A protein and the small-molecule ligand that binds it are described below.
Small molecule (SMILES): COc1cccc(N(C)S(=O)(=O)c2ccc3[nH]c(=O)c(=O)[nH]c3c2)c1

Sequence of chain 5.A:
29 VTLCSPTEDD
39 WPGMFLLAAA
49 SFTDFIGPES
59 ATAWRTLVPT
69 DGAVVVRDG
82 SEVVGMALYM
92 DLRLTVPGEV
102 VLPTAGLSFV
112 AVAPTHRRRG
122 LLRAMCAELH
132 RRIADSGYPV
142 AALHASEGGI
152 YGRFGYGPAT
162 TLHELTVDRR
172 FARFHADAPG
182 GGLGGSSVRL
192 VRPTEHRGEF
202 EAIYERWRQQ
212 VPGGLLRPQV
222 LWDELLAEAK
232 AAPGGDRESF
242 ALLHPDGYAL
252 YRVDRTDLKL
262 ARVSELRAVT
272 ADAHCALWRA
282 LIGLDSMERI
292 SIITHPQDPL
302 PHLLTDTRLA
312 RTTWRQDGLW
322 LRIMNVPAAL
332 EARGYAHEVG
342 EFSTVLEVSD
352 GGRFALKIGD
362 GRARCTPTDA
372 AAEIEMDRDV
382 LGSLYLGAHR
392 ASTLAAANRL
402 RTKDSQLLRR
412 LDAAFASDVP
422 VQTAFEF

Binding-site contacts:
Ligand atom O contacts residue PHE110 of chain 5.A at 3.6 Å.
Ligand atom C13 contacts residue PHE428 of chain 5.A at 3.7 Å (hydrophobic).
Ligand atom O3 contacts residue COA1 of chain 5.B at 3.5 Å.
Ligand atom C7 contacts residue PHE50 of chain 5.A at 3.5 Å (hydrophobic).
Ligand atom N1 contacts residue COA1 of chain 5.B at 2.9 Å.
Ligand atom C8 contacts residue PHE50 of chain 5.A at 3.5 Å (hydrophobic).
Ligand atom O3 contacts residue SER147 of chain 5.A at 3.4 Å.
Ligand atom C11 contacts residue PHE50 of chain 5.A at 3.7 Å (hydrophobic).
Ligand atom C11 contacts residue ASP52 of chain 5.A at 3.3 Å.
Ligand atom O contacts residue ALA59 of chain 5.A at 3.3 Å (h-bond).
Ligand atom C10 contacts residue ASP52 of chain 5.A at 3.4 Å.
Ligand atom O1 contacts residue PHE53 of chain 5.A at 3.5 Å.
Ligand atom N2 contacts residue PHE50 of chain 5.A at 3.5 Å.
Ligand atom C contacts residue ALA59 of chain 5.A at 3.2 Å (hydrophobic).
Ligand atom C14 contacts residue TRP62 of chain 5.A at 3.6 Å (hydrophobic).
Ligand atom O1 contacts residue ILE54 of chain 5.A at 3.0 Å (h-bond).
Ligand atom N2 contacts residue ASP52 of chain 5.A at 2.7 Å (salt-bridge).
Ligand atom C9 contacts residue ASP52 of chain 5.A at 3.7 Å.
Ligand atom C14 contacts residue SER109 of chain 5.A at 3.5 Å.
Ligand atom C6 contacts residue PHE50 of chain 5.A at 3.5 Å (hydrophobic).
Ligand atom N1 contacts residue PHE50 of chain 5.A at 3.3 Å.
Ligand atom C13 contacts residue TRP62 of chain 5.A at 3.5 Å (hydrophobic).
Ligand atom O4 contacts residue PHE53 of chain 5.A at 3.3 Å.
Ligand atom C12 contacts residue TRP62 of chain 5.A at 3.6 Å (hydrophobic).
Ligand atom C contacts residue ARG63 of chain 5.A at 3.8 Å.
Ligand atom C4 contacts residue PHE50 of chain 5.A at 3.7 Å (hydrophobic).
Ligand atom C6 contacts residue PHE110 of chain 5.A at 3.6 Å (hydrophobic).
Ligand atom C1 contacts residue PHE110 of chain 5.A at 3.4 Å (hydrophobic).
Ligand atom O contacts residue TRP62 of chain 5.A at 3.7 Å.
Ligand atom C6 contacts residue SER109 of chain 5.A at 3.7 Å.
Ligand atom C15 contacts residue PHE110 of chain 5.A at 3.8 Å (hydrophobic).
Ligand atom O1 contacts residue ASP52 of chain 5.A at 3.7 Å.
Ligand atom C3 contacts residue TRP62 of chain 5.A at 3.8 Å (hydrophobic).
Ligand atom C8 contacts residue COA1 of chain 5.B at 3.6 Å.
Ligand atom C5 contacts residue PHE50 of chain 5.A at 3.6 Å (hydrophobic).
Ligand atom C9 contacts residue PHE50 of chain 5.A at 3.6 Å (hydrophobic).
Ligand atom O4 contacts residue PHE110 of chain 5.A at 3.4 Å.
Ligand atom C2 contacts residue PHE110 of chain 5.A at 3.5 Å (hydrophobic).
Ligand atom C10 contacts residue PHE50 of chain 5.A at 3.4 Å (hydrophobic).
Ligand atom C13 contacts residue SER109 of chain 5.A at 3.4 Å.